A protein and the small-molecule ligand that binds it are described below.
Small molecule (SMILES): Cn1ccc(NC(=O)c2ccc(C=O)cc2)n1

Sequence of chain 2.A:
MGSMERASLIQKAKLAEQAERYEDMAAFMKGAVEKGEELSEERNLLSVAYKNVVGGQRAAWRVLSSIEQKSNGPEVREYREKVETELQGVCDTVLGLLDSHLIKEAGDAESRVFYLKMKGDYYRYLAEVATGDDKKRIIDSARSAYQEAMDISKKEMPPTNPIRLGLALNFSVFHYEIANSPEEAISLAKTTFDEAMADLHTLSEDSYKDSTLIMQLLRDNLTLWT

Binding-site contacts:
Ligand atom C13 contacts residue ILE8 of chain 2.B at 3.9 Å (hydrophobic).
Ligand atom C12 contacts residue ILE8 of chain 2.B at 3.4 Å (hydrophobic).
Ligand atom C11 contacts residue GLY176 of chain 2.A at 4.4 Å.
Ligand atom C01 contacts residue ASP220 of chain 2.A at 3.4 Å.
Ligand atom C10 contacts residue LYS127 of chain 2.A at 3.1 Å.
Ligand atom C05 contacts residue PRO172 of chain 2.A at 3.7 Å (hydrophobic).
Ligand atom C10 contacts residue PRO172 of chain 2.A at 3.4 Å (hydrophobic).
Ligand atom C08 contacts residue ILE8 of chain 2.B at 4.3 Å (hydrophobic).
Ligand atom N02 contacts residue ASP220 of chain 2.A at 3.6 Å.
Ligand atom O15 contacts residue ILE224 of chain 2.A at 4.2 Å.
Ligand atom C10 contacts residue ILE8 of chain 2.B at 3.9 Å (hydrophobic).
Ligand atom C07 contacts residue ILE224 of chain 2.A at 4.1 Å (hydrophobic).
Ligand atom N02 contacts residue PRO172 of chain 2.A at 4.4 Å.
Ligand atom C08 contacts residue ILE224 of chain 2.A at 4.2 Å (hydrophobic).
Ligand atom N16 contacts residue PRO172 of chain 2.A at 3.9 Å.
Ligand atom C09 contacts residue PRO172 of chain 2.A at 3.3 Å (hydrophobic).
Ligand atom C14 contacts residue GLY176 of chain 2.A at 4.3 Å.
Ligand atom N06 contacts residue ILE224 of chain 2.A at 4.5 Å.
Ligand atom C11 contacts residue ILE8 of chain 2.B at 3.8 Å (hydrophobic).
Ligand atom C14 contacts residue ILE8 of chain 2.B at 4.0 Å (hydrophobic).
Ligand atom C12 contacts residue LYS127 of chain 2.A at 3.8 Å.
Ligand atom C03 contacts residue ASP220 of chain 2.A at 3.1 Å.
Ligand atom C07 contacts residue PRO172 of chain 2.A at 4.5 Å (hydrophobic).
Ligand atom C04 contacts residue PRO172 of chain 2.A at 4.4 Å (hydrophobic).
Ligand atom C14 contacts residue LYS127 of chain 2.A at 1.4 Å.
Ligand atom C11 contacts residue LYS127 of chain 2.A at 2.6 Å.
Ligand atom C09 contacts residue ILE173 of chain 2.A at 4.4 Å (hydrophobic).
Ligand atom N06 contacts residue PRO172 of chain 2.A at 3.6 Å.
Ligand atom C09 contacts residue ILE224 of chain 2.A at 3.6 Å (hydrophobic).
Ligand atom C09 contacts residue LYS127 of chain 2.A at 4.4 Å.
Ligand atom C10 contacts residue GLY176 of chain 2.A at 3.7 Å.
Ligand atom C04 contacts residue ASP220 of chain 2.A at 4.0 Å.
Ligand atom C10 contacts residue ILE224 of chain 2.A at 4.5 Å (hydrophobic).
Ligand atom C09 contacts residue ILE8 of chain 2.B at 4.0 Å (hydrophobic).
Ligand atom C10 contacts residue ILE173 of chain 2.A at 4.2 Å (hydrophobic).

Sequence of chain 2.B:
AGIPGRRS